The small molecule below binds the protein below.
Small molecule (SMILES): N#CCOc1ccccc1C(=O)NCc1cnsc1

Sequence of chain 1.A:
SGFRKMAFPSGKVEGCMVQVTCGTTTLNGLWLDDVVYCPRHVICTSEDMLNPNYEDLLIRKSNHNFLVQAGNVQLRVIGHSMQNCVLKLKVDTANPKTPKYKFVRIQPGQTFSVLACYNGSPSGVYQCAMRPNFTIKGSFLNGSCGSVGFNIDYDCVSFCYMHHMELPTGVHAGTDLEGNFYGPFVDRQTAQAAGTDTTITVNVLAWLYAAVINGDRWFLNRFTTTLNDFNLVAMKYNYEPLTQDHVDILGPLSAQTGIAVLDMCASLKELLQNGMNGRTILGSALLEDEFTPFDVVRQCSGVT

Binding-site contacts:
Ligand atom C5 contacts residue CYS145 of chain 1.A at 4.0 Å (hydrophobic).
Ligand atom C9 contacts residue ASN142 of chain 1.A at 4.0 Å.
Ligand atom N1 contacts residue HIS41 of chain 1.A at 3.8 Å.
Ligand atom C12 contacts residue GLU166 of chain 1.A at 3.4 Å.
Ligand atom N contacts residue HIS164 of chain 1.A at 3.8 Å.
Ligand atom C2 contacts residue HIS164 of chain 1.A at 4.2 Å.
Ligand atom S contacts residue MET49 of chain 1.A at 4.2 Å.
Ligand atom C9 contacts residue GLU166 of chain 1.A at 3.5 Å.
Ligand atom C contacts residue ASN142 of chain 1.A at 4.2 Å.
Ligand atom N2 contacts residue GLU166 of chain 1.A at 3.0 Å (salt-bridge).
Ligand atom C7 contacts residue SER144 of chain 1.A at 3.6 Å.
Ligand atom C6 contacts residue LEU141 of chain 1.A at 4.1 Å (hydrophobic).
Ligand atom C6 contacts residue SER144 of chain 1.A at 4.0 Å.
Ligand atom C3 contacts residue HIS41 of chain 1.A at 3.5 Å.
Ligand atom N1 contacts residue MET165 of chain 1.A at 4.1 Å.
Ligand atom C1 contacts residue CYS145 of chain 1.A at 4.0 Å (hydrophobic).
Ligand atom C7 contacts residue GLU166 of chain 1.A at 4.0 Å.
Ligand atom O contacts residue CYS145 of chain 1.A at 3.1 Å (h-bond).
Ligand atom N1 contacts residue HIS164 of chain 1.A at 4.1 Å.
Ligand atom O1 contacts residue ASN142 of chain 1.A at 3.6 Å.
Ligand atom C8 contacts residue LEU141 of chain 1.A at 4.0 Å (hydrophobic).
Ligand atom C6 contacts residue MET165 of chain 1.A at 4.2 Å (hydrophobic).
Ligand atom N contacts residue CYS145 of chain 1.A at 3.5 Å (h-bond).
Ligand atom C6 contacts residue CYS145 of chain 1.A at 3.6 Å (hydrophobic).
Ligand atom C6 contacts residue HIS163 of chain 1.A at 3.6 Å.
Ligand atom C8 contacts residue PHE140 of chain 1.A at 3.4 Å (hydrophobic).
Ligand atom O contacts residue ASN142 of chain 1.A at 3.7 Å.
Ligand atom C3 contacts residue HIS164 of chain 1.A at 3.2 Å.
Ligand atom C3 contacts residue MET165 of chain 1.A at 3.8 Å (hydrophobic).
Ligand atom C7 contacts residue LEU141 of chain 1.A at 3.8 Å (hydrophobic).
Ligand atom C4 contacts residue MET49 of chain 1.A at 3.5 Å (hydrophobic).
Ligand atom C contacts residue CYS145 of chain 1.A at 3.3 Å (hydrophobic).
Ligand atom C10 contacts residue ASN142 of chain 1.A at 4.0 Å.
Ligand atom C2 contacts residue HIS41 of chain 1.A at 3.7 Å.
Ligand atom C7 contacts residue HIS163 of chain 1.A at 3.3 Å.
Ligand atom C7 contacts residue PHE140 of chain 1.A at 4.0 Å (hydrophobic).
Ligand atom O contacts residue GLY143 of chain 1.A at 4.0 Å.
Ligand atom C1 contacts residue HIS41 of chain 1.A at 3.5 Å.
Ligand atom C10 contacts residue GLU166 of chain 1.A at 4.1 Å.
Ligand atom C8 contacts residue GLU166 of chain 1.A at 3.4 Å.